This protein binds this small molecule.
Small molecule (SMILES): CC(=O)N[C@H]1[C@H](O[C@H]2[C@H](O)[C@@H](NC(C)=O)CO[C@@H]2CO)O[C@H](CO)[C@@H](O)[C@@H]1O

Binding-site contacts:
Ligand atom C1 contacts residue ASN292 of chain 1.A at 4.3 Å.
Ligand atom C7 contacts residue GLU69 of chain 1.B at 4.4 Å.
Ligand atom C2 contacts residue VAL291 of chain 1.A at 4.0 Å (hydrophobic).
Ligand atom C2 contacts residue ASN279 of chain 1.A at 2.6 Å.
Ligand atom C6 contacts residue ASN292 of chain 1.A at 4.0 Å.
Ligand atom N2 contacts residue ASN279 of chain 1.A at 3.1 Å (h-bond).
Ligand atom O5 contacts residue ASN292 of chain 1.A at 4.0 Å.
Ligand atom C5 contacts residue ASN279 of chain 1.A at 3.6 Å.
Ligand atom C7 contacts residue VAL291 of chain 1.A at 4.4 Å (hydrophobic).
Ligand atom C1 contacts residue ASN279 of chain 1.A at 1.4 Å.
Ligand atom O7 contacts residue LYS293 of chain 1.A at 4.3 Å.
Ligand atom C7 contacts residue ASN279 of chain 1.A at 3.3 Å.
Ligand atom C4 contacts residue ASN279 of chain 1.A at 4.3 Å.
Ligand atom C6 contacts residue GLU69 of chain 1.B at 4.5 Å.
Ligand atom C8 contacts residue SER39 of chain 1.A at 3.3 Å.
Ligand atom C3 contacts residue VAL291 of chain 1.A at 4.2 Å (hydrophobic).
Ligand atom O5 contacts residue ASN279 of chain 1.A at 2.4 Å (h-bond).
Ligand atom C8 contacts residue GLU69 of chain 1.B at 3.2 Å.
Ligand atom O7 contacts residue ASN279 of chain 1.A at 3.0 Å (h-bond).
Ligand atom C5 contacts residue ASN292 of chain 1.A at 4.0 Å.
Ligand atom C1 contacts residue VAL291 of chain 1.A at 3.6 Å (hydrophobic).
Ligand atom N2 contacts residue VAL291 of chain 1.A at 3.7 Å.
Ligand atom C3 contacts residue ASN279 of chain 1.A at 3.9 Å.
Ligand atom C5 contacts residue VAL291 of chain 1.A at 4.5 Å (hydrophobic).
Ligand atom C8 contacts residue LYS293 of chain 1.A at 4.3 Å.
Ligand atom C8 contacts residue VAL291 of chain 1.A at 4.3 Å (hydrophobic).

Sequence of chain 1.A:
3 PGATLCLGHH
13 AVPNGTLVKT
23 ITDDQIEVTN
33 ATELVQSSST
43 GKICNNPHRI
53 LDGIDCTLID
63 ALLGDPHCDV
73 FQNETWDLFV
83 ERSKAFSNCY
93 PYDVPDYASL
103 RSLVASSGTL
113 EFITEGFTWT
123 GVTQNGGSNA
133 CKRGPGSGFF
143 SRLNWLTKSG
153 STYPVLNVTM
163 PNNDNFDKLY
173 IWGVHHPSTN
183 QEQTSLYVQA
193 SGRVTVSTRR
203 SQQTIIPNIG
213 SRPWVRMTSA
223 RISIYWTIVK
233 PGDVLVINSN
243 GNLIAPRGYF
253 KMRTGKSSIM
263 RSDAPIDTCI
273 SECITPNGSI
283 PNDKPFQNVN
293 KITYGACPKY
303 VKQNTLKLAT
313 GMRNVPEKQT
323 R

Sequence of chain 1.B:
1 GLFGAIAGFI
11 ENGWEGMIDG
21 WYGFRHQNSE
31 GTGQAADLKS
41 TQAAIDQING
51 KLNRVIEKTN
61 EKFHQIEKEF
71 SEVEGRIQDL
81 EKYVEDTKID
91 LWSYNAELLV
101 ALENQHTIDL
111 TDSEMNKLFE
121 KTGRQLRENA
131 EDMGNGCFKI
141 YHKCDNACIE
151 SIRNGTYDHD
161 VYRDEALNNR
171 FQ